A protein and the small-molecule ligand that binds it are described below.
Small molecule (SMILES): Nc1nc2c(ncn2[C@@H]2O[C@@H]3CO[P](=O)(O)O[C@H]4[C@@H](O)[C@H](n5cnc6c(=O)[nH]c(N)nc65)O[C@@H]4CO[P](=O)(O)O[C@H]3[C@H]2O)c(=O)[nH]1

Sequence of chain 1.A:
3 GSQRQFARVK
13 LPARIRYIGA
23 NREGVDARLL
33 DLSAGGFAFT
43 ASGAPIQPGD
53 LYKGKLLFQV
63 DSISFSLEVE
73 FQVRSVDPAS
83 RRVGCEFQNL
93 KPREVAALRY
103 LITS

Binding-site contacts:
Ligand atom N1 contacts residue ARG10 of chain 1.A at 3.3 Å (salt-bridge).
Ligand atom O6 contacts residue ALA40 of chain 1.A at 3.2 Å.
Ligand atom N11 contacts residue C2E1 of chain 1.F at 2.8 Å (h-bond).
Ligand atom N3 contacts residue PHE39 of chain 1.A at 3.4 Å (h-bond).
Ligand atom N2 contacts residue ASP33 of chain 1.A at 2.8 Å (salt-bridge).
Ligand atom N2 contacts residue ARG10 of chain 1.A at 3.4 Å.
Ligand atom C21 contacts residue C2E1 of chain 1.F at 3.4 Å.
Ligand atom O2P contacts residue C2E1 of chain 1.F at 2.3 Å (h-bond).
Ligand atom N1 contacts residue ASP33 of chain 1.A at 2.6 Å (salt-bridge).
Ligand atom C2 contacts residue ARG10 of chain 1.A at 3.4 Å.
Ligand atom C4 contacts residue CYS87 of chain 1.A at 3.5 Å (hydrophobic).
Ligand atom O1P contacts residue ARG76 of chain 1.A at 3.0 Å (salt-bridge).
Ligand atom C6 contacts residue ARG10 of chain 1.A at 3.2 Å.
Ligand atom C81 contacts residue C2E1 of chain 1.F at 3.4 Å.
Ligand atom N3 contacts residue GLY38 of chain 1.A at 3.4 Å.
Ligand atom O61 contacts residue ARG6 of chain 1.A at 2.9 Å (salt-bridge).
Ligand atom C41 contacts residue C2E1 of chain 1.F at 3.4 Å.
Ligand atom C2A contacts residue C2E1 of chain 1.F at 3.3 Å.
Ligand atom O11 contacts residue ARG6 of chain 1.A at 3.2 Å.
Ligand atom N2 contacts residue GLY38 of chain 1.A at 3.2 Å (h-bond).
Ligand atom O11 contacts residue GLN7 of chain 1.A at 2.6 Å (h-bond).
Ligand atom O4A contacts residue SER4 of chain 1.A at 3.3 Å.
Ligand atom N91 contacts residue C2E1 of chain 1.F at 3.3 Å (h-bond).
Ligand atom N9 contacts residue CYS87 of chain 1.A at 3.2 Å (h-bond).
Ligand atom O21 contacts residue ARG10 of chain 1.A at 3.2 Å (salt-bridge).
Ligand atom N2 contacts residue SER35 of chain 1.A at 3.4 Å (h-bond).
Ligand atom C3A contacts residue C2E1 of chain 1.F at 3.3 Å.
Ligand atom C51 contacts residue C2E1 of chain 1.F at 3.4 Å.
Ligand atom C81 contacts residue ARG6 of chain 1.A at 3.5 Å.
Ligand atom N21 contacts residue C2E1 of chain 1.F at 3.1 Å (h-bond).
Ligand atom O4' contacts residue GLU88 of chain 1.A at 3.1 Å.
Ligand atom O6 contacts residue ARG84 of chain 1.A at 2.8 Å (salt-bridge).
Ligand atom C1' contacts residue CYS87 of chain 1.A at 3.3 Å (hydrophobic).
Ligand atom N71 contacts residue ARG6 of chain 1.A at 2.9 Å (salt-bridge).
Ligand atom O21 contacts residue ARG6 of chain 1.A at 3.1 Å.
Ligand atom C61 contacts residue C2E1 of chain 1.F at 3.2 Å.
Ligand atom C2 contacts residue ASP33 of chain 1.A at 3.1 Å.
Ligand atom O61 contacts residue C2E1 of chain 1.F at 3.3 Å.
Ligand atom O2' contacts residue GLY37 of chain 1.A at 3.1 Å.
Ligand atom O6 contacts residue ARG10 of chain 1.A at 3.4 Å (salt-bridge).